Binding-site contacts:
Ligand atom CAM contacts residue SER115 of chain 1.A at 3.8 Å.
Ligand atom CAJ contacts residue TYR194 of chain 1.A at 3.7 Å (hydrophobic).
Ligand atom CAF contacts residue PHE117 of chain 1.A at 4.0 Å (hydrophobic).
Ligand atom NAK contacts residue ASP181 of chain 1.A at 3.8 Å.
Ligand atom CL1 contacts residue SER227 of chain 1.A at 3.1 Å.
Ligand atom CAQ contacts residue NAP1 of chain 1.E at 3.7 Å.
Ligand atom CL1 contacts residue PRO230 of chain 1.A at 4.0 Å.
Ligand atom NAK contacts residue TYR194 of chain 1.A at 3.0 Å (h-bond).
Ligand atom CAJ contacts residue NAP1 of chain 1.E at 3.9 Å.
Ligand atom NAU contacts residue PRO230 of chain 1.A at 3.6 Å.
Ligand atom NAI contacts residue PHE117 of chain 1.A at 4.0 Å.
Ligand atom CAR contacts residue NAP1 of chain 1.E at 3.5 Å.
Ligand atom CAT contacts residue PRO230 of chain 1.A at 3.9 Å (hydrophobic).
Ligand atom NAL contacts residue PHE117 of chain 1.A at 3.7 Å.
Ligand atom NAK contacts residue PHE117 of chain 1.A at 3.6 Å.
Ligand atom CAS contacts residue PRO230 of chain 1.A at 4.0 Å (hydrophobic).
Ligand atom CAP contacts residue NAP1 of chain 1.E at 3.4 Å.
Ligand atom CL2 contacts residue LEU229 of chain 1.A at 3.6 Å.
Ligand atom NAO contacts residue PHE117 of chain 1.A at 3.6 Å.
Ligand atom CL1 contacts residue NAP1 of chain 1.E at 3.1 Å.
Ligand atom NAK contacts residue NAP1 of chain 1.E at 3.5 Å.
Ligand atom NAL contacts residue NAP1 of chain 1.E at 2.9 Å (h-bond).
Ligand atom CAM contacts residue PHE117 of chain 1.A at 3.4 Å (hydrophobic).
Ligand atom NAN contacts residue NAP1 of chain 1.E at 3.4 Å (h-bond).
Ligand atom CAM contacts residue NAP1 of chain 1.E at 3.5 Å.
Ligand atom CAA contacts residue NAP1 of chain 1.E at 3.3 Å.
Ligand atom CAS contacts residue ARG34 of chain 1.A at 3.9 Å.
Ligand atom CAY contacts residue PHE117 of chain 1.A at 3.4 Å (hydrophobic).
Ligand atom NAL contacts residue TYR194 of chain 1.A at 3.5 Å (h-bond).
Ligand atom NAN contacts residue PHE117 of chain 1.A at 3.6 Å.
Ligand atom CL1 contacts residue LEU228 of chain 1.A at 3.8 Å.
Ligand atom NAO contacts residue NAP1 of chain 1.E at 2.7 Å (h-bond).
Ligand atom CAJ contacts residue PHE117 of chain 1.A at 3.5 Å (hydrophobic).
Ligand atom CL1 contacts residue LEU229 of chain 1.A at 4.0 Å.
Ligand atom NAN contacts residue SER115 of chain 1.A at 2.7 Å (h-bond).
Ligand atom CAR contacts residue ARG34 of chain 1.A at 3.5 Å.
Ligand atom CL2 contacts residue MET233 of chain 1.A at 4.0 Å.
Ligand atom CAG contacts residue PHE117 of chain 1.A at 3.4 Å (hydrophobic).
Ligand atom CAB contacts residue NAP1 of chain 1.E at 3.5 Å.
Ligand atom NAL contacts residue SER115 of chain 1.A at 4.0 Å.

Sequence of chain 1.A:
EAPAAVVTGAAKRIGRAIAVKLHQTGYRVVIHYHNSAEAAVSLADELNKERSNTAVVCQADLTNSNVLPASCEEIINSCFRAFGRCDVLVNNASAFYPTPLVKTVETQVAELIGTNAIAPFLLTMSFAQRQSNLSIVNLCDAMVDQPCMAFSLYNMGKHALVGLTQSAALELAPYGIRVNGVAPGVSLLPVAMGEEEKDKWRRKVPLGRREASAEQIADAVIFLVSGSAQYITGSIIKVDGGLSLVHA

This small molecule binds to this protein.
Small molecule (SMILES): NC1=N[C@@H](c2ccc([N+](=O)[O-])cc2)N(c2ccc(Cl)c(Cl)c2)C(N)=N1